Sequence of chain 1.B:
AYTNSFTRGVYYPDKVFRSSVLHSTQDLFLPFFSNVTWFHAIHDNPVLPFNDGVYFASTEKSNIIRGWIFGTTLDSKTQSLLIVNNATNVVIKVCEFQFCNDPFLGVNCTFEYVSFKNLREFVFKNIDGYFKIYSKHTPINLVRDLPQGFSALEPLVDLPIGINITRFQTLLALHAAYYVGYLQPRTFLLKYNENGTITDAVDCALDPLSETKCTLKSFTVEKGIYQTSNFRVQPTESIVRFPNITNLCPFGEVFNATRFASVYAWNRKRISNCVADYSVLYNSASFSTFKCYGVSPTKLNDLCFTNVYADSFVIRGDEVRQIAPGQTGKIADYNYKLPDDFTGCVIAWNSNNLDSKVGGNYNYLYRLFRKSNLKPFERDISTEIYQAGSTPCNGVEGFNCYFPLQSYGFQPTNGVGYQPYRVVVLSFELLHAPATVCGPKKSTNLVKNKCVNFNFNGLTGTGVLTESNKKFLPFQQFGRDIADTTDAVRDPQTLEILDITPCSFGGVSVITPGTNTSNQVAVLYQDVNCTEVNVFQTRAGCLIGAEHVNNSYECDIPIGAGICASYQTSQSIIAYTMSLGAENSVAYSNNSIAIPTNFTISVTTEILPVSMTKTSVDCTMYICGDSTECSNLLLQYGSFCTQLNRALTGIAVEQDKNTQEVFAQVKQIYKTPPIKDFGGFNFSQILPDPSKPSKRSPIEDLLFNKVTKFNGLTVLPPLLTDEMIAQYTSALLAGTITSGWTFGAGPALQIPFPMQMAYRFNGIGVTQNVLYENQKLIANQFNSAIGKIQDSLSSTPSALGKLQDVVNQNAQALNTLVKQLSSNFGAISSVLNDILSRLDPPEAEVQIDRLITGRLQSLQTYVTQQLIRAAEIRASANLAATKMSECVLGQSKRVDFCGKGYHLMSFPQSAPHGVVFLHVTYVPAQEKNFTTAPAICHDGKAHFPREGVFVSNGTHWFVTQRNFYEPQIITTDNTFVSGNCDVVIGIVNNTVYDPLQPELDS

This protein binds this small molecule.
Small molecule (SMILES): CC(=O)N[C@@H]1[C@@H](O)[C@H](O)[C@@H](CO)O[C@H]1O

Binding-site contacts:
Ligand atom C2 contacts residue ASN331 of chain 1.B at 2.4 Å.
Ligand atom C5 contacts residue GLN580 of chain 1.B at 3.6 Å.
Ligand atom C1 contacts residue ASN331 of chain 1.B at 1.4 Å.
Ligand atom N2 contacts residue ASN331 of chain 1.B at 3.6 Å (h-bond).
Ligand atom C1 contacts residue GLN580 of chain 1.B at 4.0 Å.
Ligand atom O3 contacts residue THR581 of chain 1.B at 3.9 Å.
Ligand atom O3 contacts residue GLN580 of chain 1.B at 2.6 Å (h-bond).
Ligand atom C4 contacts residue GLN580 of chain 1.B at 3.2 Å.
Ligand atom O6 contacts residue LEU582 of chain 1.B at 3.8 Å.
Ligand atom C6 contacts residue GLN580 of chain 1.B at 3.3 Å.
Ligand atom C3 contacts residue ASN331 of chain 1.B at 3.4 Å.
Ligand atom C4 contacts residue ASN331 of chain 1.B at 4.2 Å.
Ligand atom O3 contacts residue ASN331 of chain 1.B at 3.2 Å (h-bond).
Ligand atom O5 contacts residue ASN331 of chain 1.B at 2.5 Å (h-bond).
Ligand atom O6 contacts residue GLN580 of chain 1.B at 3.5 Å (h-bond).
Ligand atom C5 contacts residue ASN331 of chain 1.B at 3.8 Å.
Ligand atom O4 contacts residue GLN580 of chain 1.B at 4.5 Å.
Ligand atom O5 contacts residue GLN580 of chain 1.B at 3.8 Å.
Ligand atom C3 contacts residue GLN580 of chain 1.B at 3.4 Å.
Ligand atom C2 contacts residue GLN580 of chain 1.B at 4.4 Å.